Sequence of chain 1.A:
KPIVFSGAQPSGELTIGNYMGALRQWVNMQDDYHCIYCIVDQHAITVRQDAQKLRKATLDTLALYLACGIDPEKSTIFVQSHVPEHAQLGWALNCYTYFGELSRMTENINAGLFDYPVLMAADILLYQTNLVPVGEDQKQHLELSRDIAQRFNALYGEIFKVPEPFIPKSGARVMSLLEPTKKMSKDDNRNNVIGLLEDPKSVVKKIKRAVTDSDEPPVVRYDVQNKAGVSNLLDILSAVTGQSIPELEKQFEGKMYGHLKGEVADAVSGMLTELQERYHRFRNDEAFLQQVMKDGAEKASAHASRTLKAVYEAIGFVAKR

Binding-site contacts:
Ligand atom C7 contacts residue ALA89 of chain 1.A at 3.5 Å (hydrophobic).
Ligand atom C6 contacts residue ALA89 of chain 1.A at 3.9 Å (hydrophobic).
Ligand atom C2 contacts residue ASP127 of chain 1.B at 3.4 Å.
Ligand atom C1 contacts residue TRP93 of chain 1.A at 3.5 Å (hydrophobic).
Ligand atom C8 contacts residue ALA89 of chain 1.B at 3.4 Å (hydrophobic).
Ligand atom C8 contacts residue TRP93 of chain 1.B at 3.5 Å (hydrophobic).
Ligand atom C3 contacts residue TRP93 of chain 1.B at 3.9 Å (hydrophobic).
Ligand atom O contacts residue TRP93 of chain 1.A at 3.5 Å.
Ligand atom C7 contacts residue ALA89 of chain 1.B at 3.8 Å (hydrophobic).
Ligand atom O contacts residue TRP93 of chain 1.B at 4.0 Å.
Ligand atom C5 contacts residue TRP93 of chain 1.A at 3.8 Å (hydrophobic).
Ligand atom C contacts residue GLY92 of chain 1.B at 3.2 Å.
Ligand atom C contacts residue ASN96 of chain 1.B at 3.9 Å.
Ligand atom C3 contacts residue ASP127 of chain 1.B at 3.9 Å.
Ligand atom O1 contacts residue ASP127 of chain 1.A at 3.9 Å.
Ligand atom C4 contacts residue TRP93 of chain 1.B at 3.8 Å (hydrophobic).
Ligand atom C3 contacts residue ASN96 of chain 1.A at 3.3 Å.
Ligand atom C6 contacts residue GLY92 of chain 1.A at 3.5 Å.
Ligand atom C contacts residue LEU131 of chain 1.B at 3.4 Å (hydrophobic).
Ligand atom C7 contacts residue TRP93 of chain 1.B at 3.9 Å (hydrophobic).
Ligand atom C3 contacts residue ASN96 of chain 1.B at 3.6 Å.
Ligand atom C2 contacts residue ASN96 of chain 1.A at 3.5 Å.
Ligand atom O1 contacts residue GLY92 of chain 1.A at 3.2 Å (h-bond).
Ligand atom C1 contacts residue GLY92 of chain 1.B at 3.8 Å.
Ligand atom C7 contacts residue TRP93 of chain 1.A at 3.9 Å (hydrophobic).
Ligand atom C6 contacts residue HIS88 of chain 1.A at 4.0 Å.
Ligand atom C4 contacts residue TRP93 of chain 1.A at 3.9 Å (hydrophobic).
Ligand atom O contacts residue GLY92 of chain 1.B at 3.5 Å.
Ligand atom C2 contacts residue ASN96 of chain 1.B at 3.3 Å.
Ligand atom O contacts residue LEU131 of chain 1.B at 3.9 Å.
Ligand atom C1 contacts residue TRP93 of chain 1.B at 3.8 Å (hydrophobic).
Ligand atom C8 contacts residue GLY92 of chain 1.B at 3.9 Å.
Ligand atom C6 contacts residue LEU131 of chain 1.A at 3.6 Å (hydrophobic).
Ligand atom C3 contacts residue ASP127 of chain 1.A at 3.4 Å.
Ligand atom C4 contacts residue GLY92 of chain 1.A at 4.0 Å.
Ligand atom C2 contacts residue TRP93 of chain 1.A at 3.5 Å (hydrophobic).
Ligand atom O1 contacts residue LEU131 of chain 1.A at 3.7 Å.
Ligand atom C contacts residue VAL130 of chain 1.B at 3.6 Å (hydrophobic).
Ligand atom C5 contacts residue GLY92 of chain 1.A at 3.5 Å.
Ligand atom C5 contacts residue TRP93 of chain 1.B at 3.8 Å (hydrophobic).

The protein below binds the small molecule below.
Small molecule (SMILES): COc1ccc(C(C)=O)cc1

Sequence of chain 1.B:
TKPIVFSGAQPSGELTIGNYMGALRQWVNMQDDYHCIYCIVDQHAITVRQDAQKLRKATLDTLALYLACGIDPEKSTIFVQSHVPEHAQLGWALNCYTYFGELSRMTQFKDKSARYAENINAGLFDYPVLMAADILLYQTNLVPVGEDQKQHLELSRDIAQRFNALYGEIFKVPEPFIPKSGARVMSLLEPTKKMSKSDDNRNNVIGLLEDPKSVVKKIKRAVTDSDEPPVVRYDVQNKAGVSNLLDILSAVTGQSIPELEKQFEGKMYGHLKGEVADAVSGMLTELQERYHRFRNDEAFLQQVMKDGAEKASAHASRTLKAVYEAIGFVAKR